A small-molecule ligand and the protein it binds are described below.
Small molecule (SMILES): CC(=O)N[C@H]1[C@H](O[C@H]2[C@H](O)[C@@H](NC(C)=O)CO[C@@H]2CO)O[C@H](CO)[C@@H](O)[C@@H]1O

Sequence of chain 1.A:
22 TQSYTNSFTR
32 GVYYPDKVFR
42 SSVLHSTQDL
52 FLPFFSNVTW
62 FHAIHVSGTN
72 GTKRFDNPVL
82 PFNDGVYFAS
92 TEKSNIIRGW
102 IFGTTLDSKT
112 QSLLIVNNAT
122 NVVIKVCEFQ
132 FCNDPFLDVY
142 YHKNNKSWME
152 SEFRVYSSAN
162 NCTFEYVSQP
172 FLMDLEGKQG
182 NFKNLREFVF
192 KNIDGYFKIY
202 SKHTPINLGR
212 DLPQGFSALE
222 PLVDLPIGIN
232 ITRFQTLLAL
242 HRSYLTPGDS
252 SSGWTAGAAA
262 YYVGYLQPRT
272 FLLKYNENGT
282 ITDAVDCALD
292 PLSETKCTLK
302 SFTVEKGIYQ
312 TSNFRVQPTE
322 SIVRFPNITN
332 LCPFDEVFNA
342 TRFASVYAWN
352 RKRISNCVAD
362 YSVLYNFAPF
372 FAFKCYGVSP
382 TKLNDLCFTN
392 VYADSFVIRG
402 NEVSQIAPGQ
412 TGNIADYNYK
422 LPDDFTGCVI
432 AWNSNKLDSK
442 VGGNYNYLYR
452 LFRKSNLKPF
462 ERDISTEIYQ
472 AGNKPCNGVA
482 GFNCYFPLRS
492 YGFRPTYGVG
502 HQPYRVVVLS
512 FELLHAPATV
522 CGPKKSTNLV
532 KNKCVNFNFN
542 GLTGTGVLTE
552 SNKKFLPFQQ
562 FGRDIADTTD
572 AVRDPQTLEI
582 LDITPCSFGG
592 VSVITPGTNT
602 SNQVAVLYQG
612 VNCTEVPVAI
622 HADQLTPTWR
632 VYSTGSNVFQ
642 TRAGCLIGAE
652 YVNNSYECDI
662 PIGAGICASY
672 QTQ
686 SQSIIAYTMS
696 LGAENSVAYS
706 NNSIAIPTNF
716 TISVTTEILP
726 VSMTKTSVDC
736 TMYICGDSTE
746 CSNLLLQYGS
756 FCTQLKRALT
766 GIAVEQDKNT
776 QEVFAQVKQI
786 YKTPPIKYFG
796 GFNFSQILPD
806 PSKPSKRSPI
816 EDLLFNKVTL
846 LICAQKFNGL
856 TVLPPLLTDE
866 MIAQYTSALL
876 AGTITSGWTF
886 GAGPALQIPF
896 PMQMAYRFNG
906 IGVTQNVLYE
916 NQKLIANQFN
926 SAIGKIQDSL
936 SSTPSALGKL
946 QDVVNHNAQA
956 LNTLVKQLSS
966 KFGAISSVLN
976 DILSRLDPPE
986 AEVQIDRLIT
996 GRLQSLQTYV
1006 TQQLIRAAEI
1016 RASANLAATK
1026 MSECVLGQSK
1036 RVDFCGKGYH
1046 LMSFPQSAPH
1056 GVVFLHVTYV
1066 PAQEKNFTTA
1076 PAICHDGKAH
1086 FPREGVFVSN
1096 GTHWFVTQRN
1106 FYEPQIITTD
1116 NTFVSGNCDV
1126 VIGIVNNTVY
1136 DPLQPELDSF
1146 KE

Binding-site contacts:
Ligand atom C5 contacts residue ASN1131 of chain 1.A at 3.6 Å.
Ligand atom C7 contacts residue ASN1131 of chain 1.A at 3.4 Å.
Ligand atom O7 contacts residue ASN1131 of chain 1.A at 3.6 Å.
Ligand atom C2 contacts residue ASN1131 of chain 1.A at 2.5 Å.
Ligand atom C8 contacts residue ASN1131 of chain 1.A at 4.5 Å.
Ligand atom C3 contacts residue ASN1131 of chain 1.A at 3.8 Å.
Ligand atom C1 contacts residue ASN1131 of chain 1.A at 1.4 Å.
Ligand atom C4 contacts residue ASN1131 of chain 1.A at 4.3 Å.
Ligand atom O5 contacts residue ASN1131 of chain 1.A at 2.4 Å (h-bond).
Ligand atom N2 contacts residue ASN1131 of chain 1.A at 2.9 Å (h-bond).